Sequence of chain 2.A:
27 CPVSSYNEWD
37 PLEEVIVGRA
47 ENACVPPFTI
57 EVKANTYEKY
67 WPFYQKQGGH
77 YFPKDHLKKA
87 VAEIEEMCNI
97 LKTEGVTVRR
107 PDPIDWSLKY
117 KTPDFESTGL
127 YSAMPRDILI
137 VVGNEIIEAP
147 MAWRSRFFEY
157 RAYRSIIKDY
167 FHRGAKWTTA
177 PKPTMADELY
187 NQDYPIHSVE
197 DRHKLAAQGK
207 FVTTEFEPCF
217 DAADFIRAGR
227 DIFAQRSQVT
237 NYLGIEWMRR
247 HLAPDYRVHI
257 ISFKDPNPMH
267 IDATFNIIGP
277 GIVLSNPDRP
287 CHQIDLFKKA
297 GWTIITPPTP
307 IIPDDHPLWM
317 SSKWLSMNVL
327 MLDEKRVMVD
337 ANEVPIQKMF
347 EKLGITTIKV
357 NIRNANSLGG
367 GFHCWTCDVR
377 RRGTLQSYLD

A protein and the small-molecule ligand that binds it are described below.
Small molecule (SMILES): CCC[C@H](N)C(=O)O

Binding-site contacts:
Ligand atom CD contacts residue LEU321 of chain 2.A at 4.2 Å (hydrophobic).
Ligand atom CD contacts residue ASP268 of chain 2.A at 3.7 Å.
Ligand atom OXT contacts residue ARG285 of chain 2.A at 4.1 Å.
Ligand atom CD contacts residue HIS266 of chain 2.A at 4.3 Å.
Ligand atom CG contacts residue SER317 of chain 2.A at 4.3 Å.
Ligand atom O contacts residue ARG285 of chain 2.A at 2.9 Å (salt-bridge).
Ligand atom OXT contacts residue SER317 of chain 2.A at 3.2 Å.
Ligand atom CG contacts residue GLY365 of chain 2.A at 4.3 Å.
Ligand atom CA contacts residue ARG285 of chain 2.A at 4.2 Å.
Ligand atom CB contacts residue ALA269 of chain 2.A at 3.5 Å (hydrophobic).
Ligand atom CG contacts residue ALA269 of chain 2.A at 4.0 Å (hydrophobic).
Ligand atom C contacts residue SER318 of chain 2.A at 3.6 Å.
Ligand atom CD contacts residue GLY365 of chain 2.A at 4.4 Å.
Ligand atom CG contacts residue LEU321 of chain 2.A at 4.2 Å (hydrophobic).
Ligand atom CD contacts residue ALA269 of chain 2.A at 3.8 Å (hydrophobic).
Ligand atom CA contacts residue MET265 of chain 2.A at 3.5 Å (hydrophobic).
Ligand atom CB contacts residue MET265 of chain 2.A at 3.6 Å (hydrophobic).
Ligand atom O contacts residue ALA269 of chain 2.A at 4.0 Å.
Ligand atom OXT contacts residue SER318 of chain 2.A at 2.8 Å (h-bond).
Ligand atom O contacts residue SER318 of chain 2.A at 2.8 Å (h-bond).
Ligand atom CB contacts residue HIS266 of chain 2.A at 4.3 Å.
Ligand atom CD contacts residue CYS370 of chain 2.A at 3.5 Å (hydrophobic).
Ligand atom CG contacts residue MET265 of chain 2.A at 4.2 Å (hydrophobic).
Ligand atom C contacts residue ARG285 of chain 2.A at 3.7 Å.
Ligand atom C contacts residue SER317 of chain 2.A at 4.0 Å.
Ligand atom N contacts residue MET265 of chain 2.A at 2.8 Å (h-bond).